Sequence of chain 1.B:
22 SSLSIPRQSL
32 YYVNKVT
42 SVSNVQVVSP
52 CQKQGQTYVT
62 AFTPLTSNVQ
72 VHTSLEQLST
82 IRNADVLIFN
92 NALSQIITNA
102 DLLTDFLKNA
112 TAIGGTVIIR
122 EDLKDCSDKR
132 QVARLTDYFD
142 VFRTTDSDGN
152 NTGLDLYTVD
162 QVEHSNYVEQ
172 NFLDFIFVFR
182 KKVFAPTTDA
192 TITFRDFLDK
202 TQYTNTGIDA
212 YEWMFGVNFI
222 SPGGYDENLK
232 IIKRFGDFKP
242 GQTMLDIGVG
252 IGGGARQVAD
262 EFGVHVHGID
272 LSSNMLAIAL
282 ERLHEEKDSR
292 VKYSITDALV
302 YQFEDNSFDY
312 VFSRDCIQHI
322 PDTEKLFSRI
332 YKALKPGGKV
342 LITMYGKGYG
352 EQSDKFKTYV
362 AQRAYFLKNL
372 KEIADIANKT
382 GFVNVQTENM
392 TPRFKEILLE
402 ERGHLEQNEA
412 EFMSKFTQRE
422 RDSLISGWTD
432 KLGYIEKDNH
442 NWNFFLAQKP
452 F

Binding-site contacts:
Ligand atom O4 contacts residue TYR366 of chain 1.B at 3.3 Å (h-bond).
Ligand atom O3 contacts residue LYS432 of chain 1.B at 4.0 Å.
Ligand atom O2 contacts residue TYR360 of chain 1.B at 2.7 Å (h-bond).
Ligand atom CB contacts residue GLN203 of chain 1.B at 3.7 Å.
Ligand atom O1 contacts residue TYR346 of chain 1.B at 2.6 Å (h-bond).
Ligand atom CB contacts residue ILE221 of chain 1.B at 3.9 Å (hydrophobic).
Ligand atom P contacts residue TYR366 of chain 1.B at 3.6 Å.
Ligand atom O2 contacts residue GLN203 of chain 1.B at 3.7 Å.
Ligand atom CA contacts residue GLN203 of chain 1.B at 3.9 Å.
Ligand atom P contacts residue TYR360 of chain 1.B at 3.7 Å.
Ligand atom CA contacts residue TYR346 of chain 1.B at 3.8 Å (hydrophobic).
Ligand atom N contacts residue SAH1 of chain 1.F at 3.8 Å.
Ligand atom P contacts residue LYS432 of chain 1.B at 3.9 Å.
Ligand atom O4 contacts residue TYR212 of chain 1.B at 3.5 Å (h-bond).
Ligand atom O2 contacts residue ARG364 of chain 1.B at 3.0 Å (salt-bridge).
Ligand atom CB contacts residue TYR212 of chain 1.B at 3.8 Å (hydrophobic).
Ligand atom O2 contacts residue TYR346 of chain 1.B at 3.8 Å.
Ligand atom N contacts residue TYR204 of chain 1.B at 3.0 Å (h-bond).
Ligand atom O2 contacts residue TYR366 of chain 1.B at 2.6 Å (h-bond).
Ligand atom N contacts residue ILE221 of chain 1.B at 4.0 Å.
Ligand atom P contacts residue ARG364 of chain 1.B at 3.8 Å.
Ligand atom CA contacts residue TYR212 of chain 1.B at 3.7 Å (hydrophobic).
Ligand atom CA contacts residue PHE216 of chain 1.B at 4.0 Å (hydrophobic).
Ligand atom O3 contacts residue ARG364 of chain 1.B at 2.9 Å (salt-bridge).
Ligand atom O3 contacts residue GLN203 of chain 1.B at 3.9 Å.
Ligand atom O1 contacts residue LYS432 of chain 1.B at 2.7 Å (salt-bridge).
Ligand atom CB contacts residue PHE216 of chain 1.B at 4.2 Å (hydrophobic).
Ligand atom N contacts residue ASP316 of chain 1.B at 4.5 Å.
Ligand atom P contacts residue TYR212 of chain 1.B at 3.6 Å.
Ligand atom O4 contacts residue TYR346 of chain 1.B at 3.9 Å.
Ligand atom CB contacts residue TYR204 of chain 1.B at 3.7 Å (hydrophobic).
Ligand atom O1 contacts residue TYR360 of chain 1.B at 3.7 Å.
Ligand atom O3 contacts residue TYR212 of chain 1.B at 2.6 Å (h-bond).
Ligand atom P contacts residue GLN203 of chain 1.B at 3.8 Å.
Ligand atom O4 contacts residue GLN203 of chain 1.B at 3.0 Å (h-bond).
Ligand atom O2 contacts residue TYR212 of chain 1.B at 4.3 Å.
Ligand atom N contacts residue GLN203 of chain 1.B at 4.0 Å.
Ligand atom P contacts residue TYR346 of chain 1.B at 3.8 Å.

This protein binds this small molecule.
Small molecule (SMILES): NCCOP(=O)(O)O